Sequence of chain 2.A:
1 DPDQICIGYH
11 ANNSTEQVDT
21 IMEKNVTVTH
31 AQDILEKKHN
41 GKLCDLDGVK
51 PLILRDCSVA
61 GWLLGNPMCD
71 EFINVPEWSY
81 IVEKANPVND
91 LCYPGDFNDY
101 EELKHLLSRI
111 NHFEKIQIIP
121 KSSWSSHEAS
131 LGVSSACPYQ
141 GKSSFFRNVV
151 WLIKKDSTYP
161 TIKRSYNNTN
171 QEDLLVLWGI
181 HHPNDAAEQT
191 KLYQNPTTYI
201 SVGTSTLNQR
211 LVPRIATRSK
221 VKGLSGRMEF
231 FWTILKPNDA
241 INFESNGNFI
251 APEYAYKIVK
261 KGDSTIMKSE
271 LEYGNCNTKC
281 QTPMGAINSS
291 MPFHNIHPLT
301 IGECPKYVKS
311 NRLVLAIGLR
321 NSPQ

This small molecule binds to this protein.
Small molecule (SMILES): CC(=O)N[C@@H]1[C@@H](O)[C@H](O)[C@@H](CO)O[C@H]1O

Binding-site contacts:
Ligand atom O7 contacts residue ASN25 of chain 2.A at 3.2 Å (h-bond).
Ligand atom N2 contacts residue ASN25 of chain 2.A at 3.0 Å (h-bond).
Ligand atom C1 contacts residue ASN25 of chain 2.A at 1.5 Å.
Ligand atom C5 contacts residue ASN25 of chain 2.A at 3.7 Å.
Ligand atom C3 contacts residue ASN25 of chain 2.A at 3.8 Å.
Ligand atom C7 contacts residue ASN25 of chain 2.A at 3.3 Å.
Ligand atom C8 contacts residue LYS24 of chain 2.A at 4.4 Å.
Ligand atom C2 contacts residue ASN25 of chain 2.A at 2.5 Å.
Ligand atom C4 contacts residue ASN25 of chain 2.A at 4.2 Å.
Ligand atom O5 contacts residue ASN25 of chain 2.A at 2.4 Å (h-bond).